Binding-site contacts:
Ligand atom O7 contacts residue THR368 of chain 1.E at 3.3 Å (h-bond).
Ligand atom O7 contacts residue TRP472 of chain 1.E at 3.9 Å.
Ligand atom C4 contacts residue ASN295 of chain 1.E at 4.2 Å.
Ligand atom O7 contacts residue ARG293 of chain 1.E at 3.3 Å (salt-bridge).
Ligand atom C6 contacts residue TRP472 of chain 1.E at 3.3 Å (hydrophobic).
Ligand atom O7 contacts residue ASP294 of chain 1.E at 3.6 Å.
Ligand atom C8 contacts residue ASN125 of chain 1.G at 4.4 Å.
Ligand atom C5 contacts residue ASN295 of chain 1.E at 3.6 Å.
Ligand atom C8 contacts residue MAN5 of chain 1.Z at 3.7 Å.
Ligand atom N2 contacts residue ASN295 of chain 1.E at 3.0 Å (h-bond).
Ligand atom N2 contacts residue ASN125 of chain 1.G at 4.4 Å.
Ligand atom O3 contacts residue ASN125 of chain 1.G at 4.0 Å.
Ligand atom C7 contacts residue TRP472 of chain 1.E at 4.1 Å (hydrophobic).
Ligand atom C5 contacts residue TRP472 of chain 1.E at 4.1 Å (hydrophobic).
Ligand atom C7 contacts residue ARG293 of chain 1.E at 3.7 Å.
Ligand atom C8 contacts residue ASP294 of chain 1.E at 3.6 Å.
Ligand atom C8 contacts residue ARG293 of chain 1.E at 3.4 Å.
Ligand atom O5 contacts residue TRP472 of chain 1.E at 4.5 Å.
Ligand atom C8 contacts residue ILE473 of chain 1.E at 4.2 Å (hydrophobic).
Ligand atom C7 contacts residue ASP294 of chain 1.E at 3.6 Å.
Ligand atom O5 contacts residue ASN295 of chain 1.E at 2.3 Å (h-bond).
Ligand atom N2 contacts residue ASP294 of chain 1.E at 4.0 Å.
Ligand atom C8 contacts residue TRP472 of chain 1.E at 3.7 Å (hydrophobic).
Ligand atom C7 contacts residue THR368 of chain 1.E at 4.5 Å.
Ligand atom C8 contacts residue THR368 of chain 1.E at 4.2 Å.
Ligand atom C1 contacts residue ASN295 of chain 1.E at 1.4 Å.
Ligand atom C8 contacts residue MAN6 of chain 1.Z at 4.2 Å.
Ligand atom C8 contacts residue ASP474 of chain 1.E at 4.5 Å.
Ligand atom C7 contacts residue ASN295 of chain 1.E at 3.5 Å.
Ligand atom O7 contacts residue ASN295 of chain 1.E at 3.5 Å (h-bond).
Ligand atom C8 contacts residue GLY292 of chain 1.E at 3.5 Å.
Ligand atom O6 contacts residue ASN125 of chain 1.G at 4.5 Å.
Ligand atom C8 contacts residue ARG366 of chain 1.E at 3.8 Å.
Ligand atom O7 contacts residue MAN6 of chain 1.Z at 4.4 Å.
Ligand atom C2 contacts residue ASN295 of chain 1.E at 2.5 Å.
Ligand atom O6 contacts residue TRP472 of chain 1.E at 3.4 Å (h-bond).
Ligand atom C3 contacts residue ASN295 of chain 1.E at 3.8 Å.

Sequence of chain 1.E:
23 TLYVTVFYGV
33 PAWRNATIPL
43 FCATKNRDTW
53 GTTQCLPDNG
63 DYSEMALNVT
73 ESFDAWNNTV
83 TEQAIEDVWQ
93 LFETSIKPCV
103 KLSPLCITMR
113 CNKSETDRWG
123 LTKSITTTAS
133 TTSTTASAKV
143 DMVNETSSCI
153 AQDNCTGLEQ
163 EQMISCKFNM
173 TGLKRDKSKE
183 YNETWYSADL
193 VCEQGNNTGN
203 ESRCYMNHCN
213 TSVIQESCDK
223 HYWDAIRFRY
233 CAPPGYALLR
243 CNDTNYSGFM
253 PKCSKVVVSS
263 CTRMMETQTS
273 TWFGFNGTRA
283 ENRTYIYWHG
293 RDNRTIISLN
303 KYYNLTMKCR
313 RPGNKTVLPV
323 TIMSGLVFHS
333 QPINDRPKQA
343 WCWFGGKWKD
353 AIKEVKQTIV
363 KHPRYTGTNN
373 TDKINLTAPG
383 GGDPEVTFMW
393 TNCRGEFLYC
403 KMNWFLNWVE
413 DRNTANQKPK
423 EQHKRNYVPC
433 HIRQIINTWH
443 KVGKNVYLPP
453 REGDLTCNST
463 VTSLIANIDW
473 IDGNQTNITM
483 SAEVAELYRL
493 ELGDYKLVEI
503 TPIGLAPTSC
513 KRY

A small-molecule ligand and the protein it binds are described below.
Small molecule (SMILES): CC(=O)N[C@H]1[C@H](O[C@H]2[C@H](O)[C@@H](NC(C)=O)CO[C@@H]2CO)O[C@H](CO)[C@@H](O[C@@H]2O[C@H](CO)[C@@H](O)[C@H](O)[C@@H]2O)[C@@H]1O

Sequence of chain 1.G:
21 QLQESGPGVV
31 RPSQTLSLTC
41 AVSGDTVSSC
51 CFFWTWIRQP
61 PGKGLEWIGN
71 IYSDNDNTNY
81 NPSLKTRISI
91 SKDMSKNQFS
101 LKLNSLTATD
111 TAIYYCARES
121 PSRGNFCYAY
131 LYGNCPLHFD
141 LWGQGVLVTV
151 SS